Sequence of chain 1.D:
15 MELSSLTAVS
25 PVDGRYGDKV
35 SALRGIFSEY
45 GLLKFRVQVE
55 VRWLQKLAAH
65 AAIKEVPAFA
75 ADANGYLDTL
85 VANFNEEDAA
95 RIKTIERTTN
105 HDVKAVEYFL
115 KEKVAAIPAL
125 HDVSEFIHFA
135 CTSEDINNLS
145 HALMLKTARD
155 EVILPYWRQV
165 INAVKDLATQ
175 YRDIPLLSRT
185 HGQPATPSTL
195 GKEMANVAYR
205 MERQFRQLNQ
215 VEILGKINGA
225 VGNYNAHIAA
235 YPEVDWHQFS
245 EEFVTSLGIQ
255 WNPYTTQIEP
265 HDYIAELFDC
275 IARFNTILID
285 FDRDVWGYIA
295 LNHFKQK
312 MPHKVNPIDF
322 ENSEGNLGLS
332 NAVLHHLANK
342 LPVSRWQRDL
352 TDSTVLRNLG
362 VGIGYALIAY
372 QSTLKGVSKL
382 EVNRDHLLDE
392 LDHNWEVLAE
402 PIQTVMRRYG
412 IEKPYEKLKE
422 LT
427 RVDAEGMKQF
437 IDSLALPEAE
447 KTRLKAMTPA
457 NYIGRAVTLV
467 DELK

Sequence of chain 1.A:
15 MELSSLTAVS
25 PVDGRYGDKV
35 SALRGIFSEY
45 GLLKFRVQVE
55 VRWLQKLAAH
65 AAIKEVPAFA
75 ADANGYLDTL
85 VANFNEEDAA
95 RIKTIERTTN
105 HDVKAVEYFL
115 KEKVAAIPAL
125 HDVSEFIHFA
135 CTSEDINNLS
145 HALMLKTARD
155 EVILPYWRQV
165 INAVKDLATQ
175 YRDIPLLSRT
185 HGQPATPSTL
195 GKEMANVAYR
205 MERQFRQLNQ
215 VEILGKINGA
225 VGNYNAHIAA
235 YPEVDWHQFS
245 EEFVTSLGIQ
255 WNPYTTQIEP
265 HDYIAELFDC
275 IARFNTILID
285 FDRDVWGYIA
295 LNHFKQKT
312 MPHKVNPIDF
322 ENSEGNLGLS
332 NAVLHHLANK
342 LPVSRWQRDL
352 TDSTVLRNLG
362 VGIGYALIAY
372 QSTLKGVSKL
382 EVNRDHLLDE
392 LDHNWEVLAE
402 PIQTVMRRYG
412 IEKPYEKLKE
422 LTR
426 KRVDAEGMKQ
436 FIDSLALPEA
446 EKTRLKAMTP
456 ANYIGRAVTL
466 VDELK

A protein and the small-molecule ligand that binds it are described below.
Small molecule (SMILES): NCCCCCN

Sequence of chain 1.C:
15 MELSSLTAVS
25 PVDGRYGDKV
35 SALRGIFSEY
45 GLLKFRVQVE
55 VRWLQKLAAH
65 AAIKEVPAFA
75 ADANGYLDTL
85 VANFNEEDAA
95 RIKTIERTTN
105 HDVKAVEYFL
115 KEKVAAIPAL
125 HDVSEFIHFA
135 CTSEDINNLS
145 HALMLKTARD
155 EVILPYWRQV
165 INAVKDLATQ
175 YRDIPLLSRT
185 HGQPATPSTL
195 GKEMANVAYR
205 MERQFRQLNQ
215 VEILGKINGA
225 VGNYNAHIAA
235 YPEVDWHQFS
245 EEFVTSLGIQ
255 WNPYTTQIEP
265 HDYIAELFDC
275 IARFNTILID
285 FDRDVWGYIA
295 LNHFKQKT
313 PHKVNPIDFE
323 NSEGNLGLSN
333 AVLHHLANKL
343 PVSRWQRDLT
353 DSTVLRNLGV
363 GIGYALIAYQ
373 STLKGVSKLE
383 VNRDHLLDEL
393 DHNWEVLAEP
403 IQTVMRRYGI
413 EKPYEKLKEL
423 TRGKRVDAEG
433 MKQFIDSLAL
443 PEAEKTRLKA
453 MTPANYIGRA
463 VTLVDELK

Binding-site contacts:
Ligand atom C5 contacts residue ARG346 of chain 1.C at 4.0 Å.
Ligand atom C4 contacts residue ARG346 of chain 1.C at 4.3 Å.
Ligand atom NE2 contacts residue ASP288 of chain 1.D at 3.7 Å.
Ligand atom C5 contacts residue GLY291 of chain 1.B at 4.0 Å.
Ligand atom C5 contacts residue ARG287 of chain 1.B at 4.4 Å.
Ligand atom C4 contacts residue ARG346 of chain 1.A at 4.1 Å.
Ligand atom C3 contacts residue TRP347 of chain 1.A at 4.5 Å (hydrophobic).
Ligand atom N1 contacts residue GLY291 of chain 1.B at 4.2 Å.
Ligand atom C1 contacts residue ARG346 of chain 1.A at 3.9 Å.
Ligand atom C1 contacts residue ARG287 of chain 1.D at 3.6 Å.
Ligand atom N1 contacts residue ARG346 of chain 1.C at 3.8 Å.
Ligand atom N1 contacts residue ARG287 of chain 1.B at 3.4 Å (salt-bridge).
Ligand atom C3 contacts residue TRP290 of chain 1.B at 4.2 Å (hydrophobic).
Ligand atom C2 contacts residue ARG346 of chain 1.A at 4.1 Å.
Ligand atom C1 contacts residue GLY291 of chain 1.D at 4.2 Å.
Ligand atom NE2 contacts residue ARG346 of chain 1.A at 3.8 Å.
Ligand atom NE2 contacts residue ARG287 of chain 1.D at 3.3 Å (salt-bridge).
Ligand atom C2 contacts residue GLY291 of chain 1.D at 4.2 Å.
Ligand atom C5 contacts residue TRP290 of chain 1.D at 4.4 Å (hydrophobic).
Ligand atom C5 contacts residue TRP347 of chain 1.C at 4.0 Å (hydrophobic).
Ligand atom C2 contacts residue TRP290 of chain 1.B at 3.9 Å (hydrophobic).
Ligand atom NE2 contacts residue TRP347 of chain 1.A at 4.2 Å.
Ligand atom C4 contacts residue TRP290 of chain 1.B at 4.1 Å (hydrophobic).
Ligand atom C2 contacts residue TRP347 of chain 1.A at 3.8 Å (hydrophobic).

Sequence of chain 1.B:
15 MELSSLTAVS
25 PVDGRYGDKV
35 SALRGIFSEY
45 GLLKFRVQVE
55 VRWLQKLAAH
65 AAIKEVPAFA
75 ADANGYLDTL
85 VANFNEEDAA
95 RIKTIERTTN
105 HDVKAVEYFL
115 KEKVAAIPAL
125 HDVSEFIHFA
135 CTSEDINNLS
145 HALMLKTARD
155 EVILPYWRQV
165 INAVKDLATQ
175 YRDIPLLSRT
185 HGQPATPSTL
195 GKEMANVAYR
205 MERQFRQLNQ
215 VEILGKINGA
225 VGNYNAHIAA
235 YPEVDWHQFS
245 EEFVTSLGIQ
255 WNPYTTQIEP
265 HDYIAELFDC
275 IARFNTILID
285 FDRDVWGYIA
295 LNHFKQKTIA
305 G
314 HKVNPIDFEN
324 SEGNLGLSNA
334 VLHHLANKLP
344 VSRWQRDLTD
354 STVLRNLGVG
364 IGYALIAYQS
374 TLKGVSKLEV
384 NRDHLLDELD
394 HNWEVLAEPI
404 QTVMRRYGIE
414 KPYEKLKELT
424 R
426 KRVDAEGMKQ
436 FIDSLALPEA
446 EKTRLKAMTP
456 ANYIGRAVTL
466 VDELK